The protein below binds the small molecule below.
Small molecule (SMILES): CCCCCCCCCCC(CCCCCCCCCC)(CO[C@@H]1O[C@H](CO)[C@@H](O[C@H]2O[C@H](CO)[C@@H](O)[C@H](O)[C@H]2O)[C@H](O)[C@H]1O)CO[C@@H]1O[C@H](CO)[C@@H](O[C@H]2O[C@H](CO)[C@@H](O)[C@H](O)[C@H]2O)[C@H](O)[C@H]1O

Sequence of chain 1.B:
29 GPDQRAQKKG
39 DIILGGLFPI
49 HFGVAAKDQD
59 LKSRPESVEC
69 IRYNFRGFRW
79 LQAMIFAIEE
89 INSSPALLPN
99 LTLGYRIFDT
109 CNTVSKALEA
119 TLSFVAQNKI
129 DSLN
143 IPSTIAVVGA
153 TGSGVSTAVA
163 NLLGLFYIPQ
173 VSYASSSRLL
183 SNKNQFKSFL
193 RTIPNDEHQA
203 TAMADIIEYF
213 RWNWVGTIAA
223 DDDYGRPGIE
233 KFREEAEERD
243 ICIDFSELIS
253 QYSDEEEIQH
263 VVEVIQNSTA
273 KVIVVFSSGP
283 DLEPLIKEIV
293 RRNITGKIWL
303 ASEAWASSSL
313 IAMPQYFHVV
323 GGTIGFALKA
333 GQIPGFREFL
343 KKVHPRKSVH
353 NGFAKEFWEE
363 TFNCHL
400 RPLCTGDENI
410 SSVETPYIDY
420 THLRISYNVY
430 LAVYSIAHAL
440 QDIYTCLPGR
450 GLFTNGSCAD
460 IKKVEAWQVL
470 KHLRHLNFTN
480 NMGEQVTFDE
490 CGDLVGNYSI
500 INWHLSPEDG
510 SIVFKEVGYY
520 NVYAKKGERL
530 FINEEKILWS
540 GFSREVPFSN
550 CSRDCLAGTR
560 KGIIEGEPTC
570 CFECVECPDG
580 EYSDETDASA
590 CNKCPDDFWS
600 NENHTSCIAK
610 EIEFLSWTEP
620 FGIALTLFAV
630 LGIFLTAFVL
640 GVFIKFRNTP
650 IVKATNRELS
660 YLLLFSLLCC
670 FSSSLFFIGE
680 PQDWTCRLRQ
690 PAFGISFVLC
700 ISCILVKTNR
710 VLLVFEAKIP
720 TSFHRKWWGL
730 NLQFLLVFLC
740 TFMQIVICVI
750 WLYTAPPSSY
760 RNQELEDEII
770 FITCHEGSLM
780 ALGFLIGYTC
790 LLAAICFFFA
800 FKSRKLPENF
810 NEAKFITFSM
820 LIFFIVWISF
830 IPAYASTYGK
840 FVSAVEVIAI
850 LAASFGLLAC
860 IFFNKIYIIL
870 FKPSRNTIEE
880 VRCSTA

Sequence of chain 1.A:
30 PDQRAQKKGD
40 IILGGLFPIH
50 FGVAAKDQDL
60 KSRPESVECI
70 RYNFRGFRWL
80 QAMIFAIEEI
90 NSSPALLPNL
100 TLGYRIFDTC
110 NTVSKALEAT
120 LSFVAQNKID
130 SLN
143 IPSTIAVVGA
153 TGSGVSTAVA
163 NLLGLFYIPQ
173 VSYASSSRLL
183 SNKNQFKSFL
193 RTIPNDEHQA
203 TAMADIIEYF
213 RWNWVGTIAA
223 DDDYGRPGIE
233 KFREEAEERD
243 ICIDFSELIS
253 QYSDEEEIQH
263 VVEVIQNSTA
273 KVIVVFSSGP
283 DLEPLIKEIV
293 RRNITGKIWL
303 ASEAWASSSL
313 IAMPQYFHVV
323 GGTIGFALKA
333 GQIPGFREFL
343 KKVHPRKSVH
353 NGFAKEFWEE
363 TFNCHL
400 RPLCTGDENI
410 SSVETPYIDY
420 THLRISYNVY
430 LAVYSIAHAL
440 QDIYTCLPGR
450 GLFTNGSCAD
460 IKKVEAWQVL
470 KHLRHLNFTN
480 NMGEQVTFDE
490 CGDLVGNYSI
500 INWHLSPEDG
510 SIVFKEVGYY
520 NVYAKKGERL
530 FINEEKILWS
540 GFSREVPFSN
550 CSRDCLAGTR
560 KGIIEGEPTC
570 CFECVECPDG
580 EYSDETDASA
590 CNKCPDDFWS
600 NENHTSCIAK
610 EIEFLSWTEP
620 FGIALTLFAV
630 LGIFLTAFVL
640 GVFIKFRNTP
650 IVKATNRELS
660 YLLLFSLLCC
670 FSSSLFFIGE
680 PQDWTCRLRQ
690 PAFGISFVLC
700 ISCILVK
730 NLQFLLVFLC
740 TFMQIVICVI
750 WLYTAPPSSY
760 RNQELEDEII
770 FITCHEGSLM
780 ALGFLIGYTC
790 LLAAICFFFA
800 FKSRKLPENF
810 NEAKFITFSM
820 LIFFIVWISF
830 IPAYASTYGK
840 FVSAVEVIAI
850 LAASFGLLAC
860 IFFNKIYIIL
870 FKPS

Binding-site contacts:
Ligand atom CBB contacts residue ALA858 of chain 1.A at 3.8 Å (hydrophobic).
Ligand atom CBK contacts residue CYS859 of chain 1.A at 4.0 Å (hydrophobic).
Ligand atom CBP contacts residue PHE814 of chain 1.A at 4.0 Å (hydrophobic).
Ligand atom OAU contacts residue ALA812 of chain 1.B at 3.2 Å.
Ligand atom O3 contacts residue ARG803 of chain 1.B at 3.6 Å.
Ligand atom CCU contacts residue TYR866 of chain 1.A at 3.5 Å (hydrophobic).
Ligand atom OBY contacts residue LYS813 of chain 1.B at 3.3 Å.
Ligand atom CAZ contacts residue PHE862 of chain 1.A at 3.5 Å (hydrophobic).
Ligand atom CAY contacts residue GLY855 of chain 1.A at 4.0 Å.
Ligand atom OAN contacts residue PHE800 of chain 1.B at 3.7 Å.
Ligand atom O6 contacts residue LYS813 of chain 1.A at 3.4 Å.
Ligand atom CCV contacts residue ALA812 of chain 1.B at 3.9 Å (hydrophobic).
Ligand atom CBI contacts residue CYS859 of chain 1.A at 3.7 Å (hydrophobic).
Ligand atom OAS contacts residue ARG803 of chain 1.B at 2.2 Å (salt-bridge).
Ligand atom O6 contacts residue LYS813 of chain 1.B at 3.4 Å.
Ligand atom CCR contacts residue LYS813 of chain 1.B at 3.6 Å.
Ligand atom OAU contacts residue ARG803 of chain 1.B at 3.2 Å.
Ligand atom OAR contacts residue TYR866 of chain 1.A at 3.1 Å.
Ligand atom CBM contacts residue LYS813 of chain 1.A at 3.3 Å.
Ligand atom C6 contacts residue PHE817 of chain 1.A at 3.4 Å (hydrophobic).
Ligand atom CAA contacts residue ILE824 of chain 1.B at 3.7 Å (hydrophobic).
Ligand atom CBB contacts residue PHE862 of chain 1.A at 3.6 Å (hydrophobic).
Ligand atom CCT contacts residue ARG803 of chain 1.B at 3.4 Å.
Ligand atom CAB contacts residue PHE862 of chain 1.A at 3.5 Å (hydrophobic).
Ligand atom CCC contacts residue LYS813 of chain 1.A at 3.9 Å.
Ligand atom CBM contacts residue LYS813 of chain 1.B at 3.4 Å.
Ligand atom CAX contacts residue PHE862 of chain 1.A at 4.0 Å (hydrophobic).
Ligand atom CBI contacts residue ILE821 of chain 1.A at 3.9 Å (hydrophobic).
Ligand atom CBC contacts residue GLY855 of chain 1.A at 4.0 Å.
Ligand atom CCO contacts residue TYR866 of chain 1.A at 3.9 Å (hydrophobic).
Ligand atom CBD contacts residue ALA858 of chain 1.A at 3.7 Å (hydrophobic).
Ligand atom CBT contacts residue PHE814 of chain 1.A at 3.8 Å (hydrophobic).
Ligand atom OAS contacts residue ASN810 of chain 1.B at 3.2 Å (h-bond).
Ligand atom CAY contacts residue PHE854 of chain 1.A at 3.8 Å (hydrophobic).
Ligand atom C6 contacts residue LYS813 of chain 1.B at 3.6 Å.
Ligand atom O6 contacts residue PHE817 of chain 1.A at 3.1 Å.
Ligand atom CCV contacts residue ASN810 of chain 1.B at 3.8 Å.
Ligand atom OAT contacts residue TYR866 of chain 1.A at 3.1 Å (h-bond).
Ligand atom OAI contacts residue LYS813 of chain 1.B at 3.1 Å (salt-bridge).
Ligand atom CAZ contacts residue ALA858 of chain 1.A at 3.8 Å (hydrophobic).